Sequence of chain 1.A:
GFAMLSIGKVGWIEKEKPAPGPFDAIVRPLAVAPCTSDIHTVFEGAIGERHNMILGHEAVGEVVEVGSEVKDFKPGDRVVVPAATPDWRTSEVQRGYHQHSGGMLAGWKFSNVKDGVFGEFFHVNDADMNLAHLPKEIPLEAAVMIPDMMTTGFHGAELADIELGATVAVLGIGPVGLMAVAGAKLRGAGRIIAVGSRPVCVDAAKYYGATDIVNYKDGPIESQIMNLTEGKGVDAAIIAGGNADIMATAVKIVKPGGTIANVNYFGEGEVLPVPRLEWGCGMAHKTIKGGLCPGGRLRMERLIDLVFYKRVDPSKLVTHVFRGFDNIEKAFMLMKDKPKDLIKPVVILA

Sequence of chain 1.B:
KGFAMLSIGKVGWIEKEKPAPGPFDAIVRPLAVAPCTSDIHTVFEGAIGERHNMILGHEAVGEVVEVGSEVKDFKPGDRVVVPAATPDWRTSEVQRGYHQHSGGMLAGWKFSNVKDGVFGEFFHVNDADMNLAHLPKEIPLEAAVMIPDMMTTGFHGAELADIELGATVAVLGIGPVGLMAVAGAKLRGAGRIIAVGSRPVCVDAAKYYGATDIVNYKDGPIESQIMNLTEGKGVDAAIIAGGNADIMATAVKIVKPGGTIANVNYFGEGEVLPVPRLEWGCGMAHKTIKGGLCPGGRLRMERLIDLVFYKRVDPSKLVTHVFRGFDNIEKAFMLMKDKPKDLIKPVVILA

Binding-site contacts:
Ligand atom C05 contacts residue TRP110 of chain 1.A at 3.5 Å (hydrophobic).
Ligand atom C07 contacts residue ALA85 of chain 1.A at 4.3 Å (hydrophobic).
Ligand atom C06 contacts residue NAP1 of chain 1.F at 4.2 Å.
Ligand atom C03 contacts residue NAP1 of chain 1.F at 3.9 Å.
Ligand atom C08 contacts residue ZN1 of chain 1.E at 4.5 Å.
Ligand atom C02 contacts residue ZN1 of chain 1.E at 4.0 Å.
Ligand atom C08 contacts residue HIS59 of chain 1.A at 3.6 Å.
Ligand atom O01 contacts residue NAP1 of chain 1.F at 3.3 Å.
Ligand atom C06 contacts residue TRP110 of chain 1.A at 3.5 Å (hydrophobic).
Ligand atom O01 contacts residue HIS59 of chain 1.A at 2.9 Å (h-bond).
Ligand atom C03 contacts residue SER39 of chain 1.A at 3.1 Å.
Ligand atom C07 contacts residue CYS295 of chain 1.A at 4.5 Å (hydrophobic).
Ligand atom C02 contacts residue ASP150 of chain 1.A at 3.3 Å.
Ligand atom C08 contacts residue ASP150 of chain 1.A at 3.6 Å.
Ligand atom C05 contacts residue LEU294 of chain 1.A at 4.0 Å (hydrophobic).
Ligand atom C02 contacts residue HIS59 of chain 1.A at 3.8 Å.
Ligand atom C04 contacts residue LEU294 of chain 1.A at 4.4 Å (hydrophobic).
Ligand atom C08 contacts residue TRP110 of chain 1.A at 4.0 Å (hydrophobic).
Ligand atom C04 contacts residue TRP110 of chain 1.A at 3.5 Å (hydrophobic).
Ligand atom C08 contacts residue ALA85 of chain 1.A at 4.1 Å (hydrophobic).
Ligand atom C06 contacts residue LEU294 of chain 1.A at 3.5 Å (hydrophobic).
Ligand atom O01 contacts residue CYS37 of chain 1.A at 3.9 Å.
Ligand atom C05 contacts residue MET285 of chain 1.B at 4.1 Å (hydrophobic).
Ligand atom O01 contacts residue SER39 of chain 1.A at 3.0 Å (h-bond).
Ligand atom C02 contacts residue NAP1 of chain 1.F at 3.4 Å.
Ligand atom O01 contacts residue ZN1 of chain 1.E at 2.8 Å.
Ligand atom C02 contacts residue SER39 of chain 1.A at 3.7 Å.
Ligand atom C07 contacts residue TRP110 of chain 1.A at 3.4 Å (hydrophobic).
Ligand atom C04 contacts residue SER39 of chain 1.A at 4.3 Å.
Ligand atom O01 contacts residue ASP150 of chain 1.A at 2.5 Å (salt-bridge).

This small molecule binds to this protein.
Small molecule (SMILES): C[C@H]1CCC[C@H](O)C1